Sequence of chain 1.A:
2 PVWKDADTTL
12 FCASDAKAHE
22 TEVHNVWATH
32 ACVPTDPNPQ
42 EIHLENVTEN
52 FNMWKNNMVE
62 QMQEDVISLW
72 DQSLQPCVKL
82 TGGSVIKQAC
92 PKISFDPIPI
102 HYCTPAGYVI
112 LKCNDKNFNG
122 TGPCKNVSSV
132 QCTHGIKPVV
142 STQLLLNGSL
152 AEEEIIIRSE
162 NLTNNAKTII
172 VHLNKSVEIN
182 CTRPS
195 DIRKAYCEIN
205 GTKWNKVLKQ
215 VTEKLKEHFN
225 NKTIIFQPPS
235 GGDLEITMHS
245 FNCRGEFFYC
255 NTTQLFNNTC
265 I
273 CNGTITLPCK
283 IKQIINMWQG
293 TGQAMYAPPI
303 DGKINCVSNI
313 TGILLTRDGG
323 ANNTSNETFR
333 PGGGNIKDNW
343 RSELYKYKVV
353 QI

Binding-site contacts:
Ligand atom O6 contacts residue GLU202 of chain 1.A at 3.8 Å.
Ligand atom O7 contacts residue GLU179 of chain 1.A at 4.3 Å.
Ligand atom C8 contacts residue GLU179 of chain 1.A at 3.5 Å.
Ligand atom C8 contacts residue ASN181 of chain 1.A at 4.5 Å.
Ligand atom C8 contacts residue VAL309 of chain 1.A at 4.1 Å (hydrophobic).
Ligand atom C4 contacts residue ASN181 of chain 1.A at 4.2 Å.
Ligand atom N2 contacts residue ASN181 of chain 1.A at 2.8 Å (h-bond).
Ligand atom C7 contacts residue GLU179 of chain 1.A at 4.2 Å.
Ligand atom C5 contacts residue THR183 of chain 1.A at 4.4 Å.
Ligand atom C2 contacts residue ASN181 of chain 1.A at 2.4 Å.
Ligand atom C5 contacts residue ASN181 of chain 1.A at 3.6 Å.
Ligand atom C1 contacts residue ASN307 of chain 1.A at 4.0 Å.
Ligand atom O5 contacts residue THR183 of chain 1.A at 4.1 Å.
Ligand atom O5 contacts residue ASN181 of chain 1.A at 2.4 Å (h-bond).
Ligand atom C3 contacts residue ASN181 of chain 1.A at 3.8 Å.
Ligand atom C1 contacts residue ASN181 of chain 1.A at 1.4 Å.
Ligand atom C6 contacts residue THR183 of chain 1.A at 4.4 Å.
Ligand atom C7 contacts residue ASN181 of chain 1.A at 3.4 Å.
Ligand atom O5 contacts residue GLU202 of chain 1.A at 4.1 Å.
Ligand atom O7 contacts residue ASN181 of chain 1.A at 3.5 Å (h-bond).
Ligand atom O5 contacts residue ASN307 of chain 1.A at 4.3 Å.
Ligand atom C5 contacts residue ASN307 of chain 1.A at 4.4 Å.

A protein and the small-molecule ligand that binds it are described below.
Small molecule (SMILES): CC(=O)N[C@@H]1[C@@H](O)[C@H](O)[C@@H](CO)O[C@H]1O